Binding-site contacts:
Ligand atom C5 contacts residue GLU260 of chain 1.A at 3.4 Å.
Ligand atom O5 contacts residue GLU260 of chain 1.A at 3.6 Å.
Ligand atom C7 contacts residue ASN224 of chain 1.A at 3.1 Å.
Ligand atom C2 contacts residue ASN224 of chain 1.A at 2.5 Å.
Ligand atom C8 contacts residue ASN224 of chain 1.A at 4.3 Å.
Ligand atom N2 contacts residue ASN224 of chain 1.A at 2.9 Å (h-bond).
Ligand atom C6 contacts residue GLU260 of chain 1.A at 3.3 Å.
Ligand atom O5 contacts residue ASN224 of chain 1.A at 2.4 Å (h-bond).
Ligand atom O7 contacts residue ASN224 of chain 1.A at 2.9 Å (h-bond).
Ligand atom C4 contacts residue ASN224 of chain 1.A at 4.2 Å.
Ligand atom O6 contacts residue GLU260 of chain 1.A at 4.3 Å.
Ligand atom C1 contacts residue GLU260 of chain 1.A at 4.1 Å.
Ligand atom C5 contacts residue ASN224 of chain 1.A at 3.6 Å.
Ligand atom C1 contacts residue ASN224 of chain 1.A at 1.4 Å.
Ligand atom C3 contacts residue ASN224 of chain 1.A at 3.8 Å.

The small molecule below binds the protein below.
Small molecule (SMILES): CC(=O)N[C@@H]1[C@@H](O)[C@H](O)[C@@H](CO)O[C@H]1O

Sequence of chain 1.A:
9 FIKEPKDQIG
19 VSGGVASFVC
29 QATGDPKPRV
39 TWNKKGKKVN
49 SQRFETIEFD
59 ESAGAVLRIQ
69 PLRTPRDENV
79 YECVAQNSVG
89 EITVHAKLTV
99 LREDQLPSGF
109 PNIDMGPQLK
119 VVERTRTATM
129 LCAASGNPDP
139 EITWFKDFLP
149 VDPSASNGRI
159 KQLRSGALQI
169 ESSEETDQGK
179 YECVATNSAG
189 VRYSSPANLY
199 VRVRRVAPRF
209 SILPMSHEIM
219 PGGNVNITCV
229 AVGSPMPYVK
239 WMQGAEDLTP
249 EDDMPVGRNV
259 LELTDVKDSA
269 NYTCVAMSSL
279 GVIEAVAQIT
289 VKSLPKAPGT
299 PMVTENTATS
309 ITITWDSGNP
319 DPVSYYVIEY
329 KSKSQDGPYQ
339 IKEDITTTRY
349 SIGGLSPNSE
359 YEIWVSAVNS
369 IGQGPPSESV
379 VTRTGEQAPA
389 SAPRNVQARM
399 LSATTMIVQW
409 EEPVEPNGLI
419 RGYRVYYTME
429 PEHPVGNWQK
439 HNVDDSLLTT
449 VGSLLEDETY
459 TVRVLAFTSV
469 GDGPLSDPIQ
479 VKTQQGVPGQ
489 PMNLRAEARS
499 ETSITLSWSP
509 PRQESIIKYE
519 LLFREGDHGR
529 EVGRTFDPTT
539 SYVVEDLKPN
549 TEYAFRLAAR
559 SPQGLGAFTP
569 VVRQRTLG